Sequence of chain 20.A:
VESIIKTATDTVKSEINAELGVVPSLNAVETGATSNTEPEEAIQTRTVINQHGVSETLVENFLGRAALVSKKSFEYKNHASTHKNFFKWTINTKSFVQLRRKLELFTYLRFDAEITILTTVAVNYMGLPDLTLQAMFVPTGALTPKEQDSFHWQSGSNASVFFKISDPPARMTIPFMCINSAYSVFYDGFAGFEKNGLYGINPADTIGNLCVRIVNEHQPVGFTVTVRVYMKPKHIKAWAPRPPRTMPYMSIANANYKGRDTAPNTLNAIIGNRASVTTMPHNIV

Binding-site contacts:
Ligand atom C5 contacts residue PRO231 of chain 20.C at 3.7 Å (hydrophobic).
Ligand atom C10 contacts residue ASN275 of chain 20.A at 3.3 Å.
Ligand atom O4 contacts residue ASP232 of chain 20.C at 2.7 Å (salt-bridge).
Ligand atom C3 contacts residue PRO274 of chain 20.A at 4.1 Å (hydrophobic).
Ligand atom C3 contacts residue ARG95 of chain 20.C at 3.9 Å.
Ligand atom C5 contacts residue PRO274 of chain 20.A at 4.0 Å (hydrophobic).
Ligand atom C11 contacts residue PRO231 of chain 20.C at 3.7 Å (hydrophobic).
Ligand atom O4 contacts residue ASP91 of chain 20.C at 2.7 Å (salt-bridge).
Ligand atom O10 contacts residue ASN275 of chain 20.A at 2.9 Å (h-bond).
Ligand atom C4 contacts residue ARG104 of chain 20.C at 3.9 Å.
Ligand atom O3 contacts residue PRO274 of chain 20.A at 3.8 Å.
Ligand atom C6 contacts residue ASP91 of chain 20.C at 3.8 Å.
Ligand atom C4 contacts residue PRO274 of chain 20.A at 4.0 Å (hydrophobic).
Ligand atom C11 contacts residue ASP232 of chain 20.C at 3.8 Å.
Ligand atom O4 contacts residue ARG95 of chain 20.C at 3.6 Å (salt-bridge).
Ligand atom N5 contacts residue PRO231 of chain 20.C at 2.9 Å (h-bond).
Ligand atom O6 contacts residue ASP91 of chain 20.C at 3.1 Å.
Ligand atom O10 contacts residue ARG270 of chain 20.A at 3.3 Å.
Ligand atom O7 contacts residue ARG270 of chain 20.A at 3.8 Å.
Ligand atom N5 contacts residue ASP232 of chain 20.C at 4.1 Å.
Ligand atom C10 contacts residue PRO231 of chain 20.C at 3.8 Å (hydrophobic).
Ligand atom N5 contacts residue ASN275 of chain 20.A at 3.6 Å (h-bond).
Ligand atom O3 contacts residue ASP91 of chain 20.C at 4.0 Å.
Ligand atom C11 contacts residue GLY234 of chain 20.C at 3.8 Å.
Ligand atom O4 contacts residue ASN275 of chain 20.A at 3.0 Å (h-bond).
Ligand atom C1 contacts residue ARG104 of chain 20.C at 3.6 Å.
Ligand atom C4 contacts residue PRO231 of chain 20.C at 3.5 Å (hydrophobic).
Ligand atom C4 contacts residue ASN275 of chain 20.A at 3.8 Å.
Ligand atom C3 contacts residue PRO274 of chain 20.A at 3.8 Å (hydrophobic).
Ligand atom O6 contacts residue PRO274 of chain 20.A at 3.7 Å.
Ligand atom O1B contacts residue ARG104 of chain 20.C at 2.8 Å (salt-bridge).
Ligand atom C3 contacts residue ARG104 of chain 20.C at 3.8 Å.
Ligand atom O4 contacts residue PRO231 of chain 20.C at 3.8 Å.
Ligand atom C4 contacts residue ASP91 of chain 20.C at 3.2 Å.
Ligand atom C5 contacts residue ASN275 of chain 20.A at 3.6 Å.
Ligand atom O3 contacts residue GLY282 of chain 20.A at 3.4 Å.
Ligand atom O7 contacts residue PRO274 of chain 20.A at 3.4 Å.
Ligand atom C11 contacts residue ILE233 of chain 20.C at 3.8 Å (hydrophobic).
Ligand atom C4 contacts residue ASP232 of chain 20.C at 3.5 Å.
Ligand atom C3 contacts residue ASP232 of chain 20.C at 4.0 Å.

The protein below binds the small molecule below.
Small molecule (SMILES): CC(=O)N[C@H]1[C@H]([C@H](O)[C@H](O)CO)O[C@@](OC[C@H]2O[C@@H](O[C@H]3[C@H](O)[C@@H](O)[C@H](O)O[C@@H]3CO)[C@H](O)[C@@H](O)[C@H]2O)(C(=O)O)C[C@@H]1O

Sequence of chain 20.C:
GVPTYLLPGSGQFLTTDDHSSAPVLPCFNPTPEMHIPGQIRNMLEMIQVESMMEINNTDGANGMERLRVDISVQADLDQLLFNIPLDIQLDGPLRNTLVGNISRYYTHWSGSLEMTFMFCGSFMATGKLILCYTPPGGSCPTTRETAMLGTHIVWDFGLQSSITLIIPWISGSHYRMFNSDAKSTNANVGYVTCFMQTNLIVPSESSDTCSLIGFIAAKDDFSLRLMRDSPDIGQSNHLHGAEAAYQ